Binding-site contacts:
Ligand atom N1 contacts residue CYS447 of chain 1.I at 3.7 Å.
Ligand atom C1 contacts residue VAL400 of chain 1.I at 3.5 Å (hydrophobic).
Ligand atom C1 contacts residue ALA401 of chain 1.I at 3.7 Å (hydrophobic).
Ligand atom C1 contacts residue 3NI1 of chain 1.FA at 3.6 Å.
Ligand atom C1 contacts residue CYS444 of chain 1.I at 4.0 Å (hydrophobic).
Ligand atom C3 contacts residue CYS67 of chain 1.I at 3.3 Å (hydrophobic).
Ligand atom O3 contacts residue VAL400 of chain 1.I at 4.0 Å.
Ligand atom C2 contacts residue ALA376 of chain 1.I at 4.1 Å (hydrophobic).
Ligand atom C2 contacts residue CYS447 of chain 1.I at 4.2 Å (hydrophobic).
Ligand atom C1 contacts residue CYS447 of chain 1.I at 3.3 Å (hydrophobic).
Ligand atom O3 contacts residue HIS71 of chain 1.I at 4.0 Å.
Ligand atom N1 contacts residue THR402 of chain 1.I at 3.1 Å (h-bond).
Ligand atom FE contacts residue CYS444 of chain 1.I at 4.1 Å.
Ligand atom C2 contacts residue CYS67 of chain 1.I at 3.0 Å (hydrophobic).
Ligand atom FE contacts residue CYS67 of chain 1.I at 2.4 Å.
Ligand atom FE contacts residue 3NI1 of chain 1.FA at 2.6 Å.
Ligand atom O3 contacts residue SER70 of chain 1.I at 3.5 Å.
Ligand atom O3 contacts residue CYS67 of chain 1.I at 4.2 Å.
Ligand atom FE contacts residue VAL400 of chain 1.I at 4.1 Å.
Ligand atom N1 contacts residue VAL400 of chain 1.I at 3.5 Å.
Ligand atom C3 contacts residue ALA376 of chain 1.I at 3.1 Å (hydrophobic).
Ligand atom N2 contacts residue ARG378 of chain 1.I at 3.1 Å.
Ligand atom C3 contacts residue HIS71 of chain 1.I at 3.9 Å.
Ligand atom O3 contacts residue LEU381 of chain 1.I at 3.4 Å.
Ligand atom O3 contacts residue ALA376 of chain 1.I at 2.5 Å.
Ligand atom C3 contacts residue SER70 of chain 1.I at 4.2 Å.
Ligand atom N1 contacts residue ALA401 of chain 1.I at 3.0 Å.
Ligand atom N2 contacts residue CYS67 of chain 1.I at 3.7 Å.
Ligand atom N2 contacts residue ALA376 of chain 1.I at 4.2 Å.
Ligand atom N2 contacts residue 3NI1 of chain 1.FA at 4.2 Å.
Ligand atom C1 contacts residue CYS67 of chain 1.I at 4.0 Å (hydrophobic).
Ligand atom FE contacts residue CYS447 of chain 1.I at 2.6 Å.
Ligand atom C3 contacts residue CYS447 of chain 1.I at 3.8 Å (hydrophobic).
Ligand atom C2 contacts residue ARG378 of chain 1.I at 3.9 Å.
Ligand atom FE contacts residue HIS71 of chain 1.I at 4.2 Å.
Ligand atom C2 contacts residue CYS444 of chain 1.I at 4.2 Å (hydrophobic).
Ligand atom N1 contacts residue ARG378 of chain 1.I at 4.1 Å.
Ligand atom C2 contacts residue 3NI1 of chain 1.FA at 3.4 Å.
Ligand atom C3 contacts residue VAL400 of chain 1.I at 3.8 Å (hydrophobic).
Ligand atom N2 contacts residue PRO377 of chain 1.I at 3.9 Å.

Sequence of chain 1.I:
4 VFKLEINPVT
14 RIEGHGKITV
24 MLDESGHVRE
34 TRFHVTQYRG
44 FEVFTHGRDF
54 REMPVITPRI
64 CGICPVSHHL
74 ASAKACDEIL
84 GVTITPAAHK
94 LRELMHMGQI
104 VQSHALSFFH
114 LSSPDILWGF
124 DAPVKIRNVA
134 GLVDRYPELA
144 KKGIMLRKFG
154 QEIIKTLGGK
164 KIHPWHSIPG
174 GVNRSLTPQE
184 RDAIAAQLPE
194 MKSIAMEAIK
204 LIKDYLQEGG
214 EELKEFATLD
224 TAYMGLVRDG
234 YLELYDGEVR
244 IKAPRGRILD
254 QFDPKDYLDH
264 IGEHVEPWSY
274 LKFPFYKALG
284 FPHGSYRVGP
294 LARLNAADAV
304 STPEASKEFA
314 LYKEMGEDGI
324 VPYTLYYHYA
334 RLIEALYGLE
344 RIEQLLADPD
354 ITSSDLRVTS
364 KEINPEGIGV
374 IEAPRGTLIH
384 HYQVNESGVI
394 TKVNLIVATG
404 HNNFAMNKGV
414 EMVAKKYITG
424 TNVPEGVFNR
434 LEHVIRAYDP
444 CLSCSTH

A small-molecule ligand and the protein it binds are described below.
Small molecule (SMILES): N#C[Fe](=C=O)C#N